A small-molecule ligand and the protein it binds are described below.
Small molecule (SMILES): CC(=O)N[C@H]1[C@H](O[C@H]2[C@H](O)[C@@H](NC(C)=O)CO[C@@H]2CO[C@@H]2O[C@@H](C)[C@@H](O)[C@@H](O)[C@@H]2O)O[C@H](CO)[C@@H](O)[C@@H]1O

Sequence of chain 1.A:
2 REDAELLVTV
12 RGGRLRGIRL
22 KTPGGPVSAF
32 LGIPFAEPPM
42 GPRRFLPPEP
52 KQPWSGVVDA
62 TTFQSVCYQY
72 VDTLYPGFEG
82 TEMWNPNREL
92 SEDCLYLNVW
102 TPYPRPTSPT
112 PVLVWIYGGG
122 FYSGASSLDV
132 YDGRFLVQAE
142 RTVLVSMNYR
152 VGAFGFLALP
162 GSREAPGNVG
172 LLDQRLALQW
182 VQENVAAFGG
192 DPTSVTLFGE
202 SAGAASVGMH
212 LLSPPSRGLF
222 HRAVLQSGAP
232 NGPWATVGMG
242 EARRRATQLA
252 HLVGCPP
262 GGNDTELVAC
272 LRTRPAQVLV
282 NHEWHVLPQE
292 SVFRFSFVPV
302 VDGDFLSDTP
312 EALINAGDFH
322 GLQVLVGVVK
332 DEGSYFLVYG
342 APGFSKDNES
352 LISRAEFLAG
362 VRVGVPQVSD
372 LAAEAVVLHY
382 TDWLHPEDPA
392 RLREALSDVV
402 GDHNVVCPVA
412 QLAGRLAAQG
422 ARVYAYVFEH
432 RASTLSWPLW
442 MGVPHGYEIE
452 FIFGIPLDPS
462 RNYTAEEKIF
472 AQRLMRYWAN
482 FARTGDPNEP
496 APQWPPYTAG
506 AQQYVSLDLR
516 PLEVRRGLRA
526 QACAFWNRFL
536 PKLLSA

Binding-site contacts:
Ligand atom C1 contacts residue SER346 of chain 1.A at 4.5 Å.
Ligand atom C7 contacts residue PRO343 of chain 1.A at 4.0 Å (hydrophobic).
Ligand atom C1 contacts residue SER346 of chain 1.A at 4.4 Å.
Ligand atom O5 contacts residue SER346 of chain 1.A at 3.8 Å.
Ligand atom O7 contacts residue PRO343 of chain 1.A at 3.4 Å.
Ligand atom C3 contacts residue GLY344 of chain 1.A at 4.3 Å.
Ligand atom C8 contacts residue PHE345 of chain 1.A at 3.6 Å (hydrophobic).
Ligand atom C4 contacts residue ASN349 of chain 1.A at 4.2 Å.
Ligand atom C5 contacts residue SER346 of chain 1.A at 4.1 Å.
Ligand atom C1 contacts residue ASN349 of chain 1.A at 1.4 Å.
Ligand atom C6 contacts residue ASN349 of chain 1.A at 4.0 Å.
Ligand atom C6 contacts residue SER346 of chain 1.A at 4.1 Å.
Ligand atom O7 contacts residue ASN349 of chain 1.A at 4.3 Å.
Ligand atom C8 contacts residue PRO343 of chain 1.A at 4.0 Å (hydrophobic).
Ligand atom O7 contacts residue GLY344 of chain 1.A at 2.5 Å (h-bond).
Ligand atom C5 contacts residue ASN349 of chain 1.A at 4.4 Å.
Ligand atom C8 contacts residue ASN349 of chain 1.A at 2.4 Å.
Ligand atom O5 contacts residue ASN349 of chain 1.A at 2.4 Å (h-bond).
Ligand atom C8 contacts residue GLY344 of chain 1.A at 3.2 Å.
Ligand atom C5 contacts residue ASN349 of chain 1.A at 3.6 Å.
Ligand atom C8 contacts residue ALA342 of chain 1.A at 3.7 Å (hydrophobic).
Ligand atom C6 contacts residue PHE345 of chain 1.A at 4.4 Å (hydrophobic).
Ligand atom O4 contacts residue GLY344 of chain 1.A at 4.2 Å.
Ligand atom N2 contacts residue GLY344 of chain 1.A at 4.5 Å.
Ligand atom O5 contacts residue SER346 of chain 1.A at 3.7 Å.
Ligand atom C7 contacts residue ASN349 of chain 1.A at 3.1 Å.
Ligand atom C1 contacts residue GLY344 of chain 1.A at 4.5 Å.
Ligand atom C2 contacts residue ASN349 of chain 1.A at 2.6 Å.
Ligand atom C7 contacts residue GLY344 of chain 1.A at 3.2 Å.
Ligand atom N2 contacts residue ASN349 of chain 1.A at 2.9 Å (h-bond).
Ligand atom C6 contacts residue ASP348 of chain 1.A at 4.2 Å.
Ligand atom C3 contacts residue ASN349 of chain 1.A at 3.8 Å.